Binding-site contacts:
Ligand atom C66 contacts residue GLY49 of chain 1.B at 3.6 Å.
Ligand atom S29 contacts residue ASP30 of chain 1.A at 3.3 Å (salt-bridge).
Ligand atom O5 contacts residue ASP25 of chain 1.B at 3.1 Å (salt-bridge).
Ligand atom C63 contacts residue ARG8 of chain 1.A at 3.6 Å.
Ligand atom C7 contacts residue GLY49 of chain 1.B at 3.3 Å.
Ligand atom O5 contacts residue ASP25 of chain 1.A at 2.8 Å (salt-bridge).
Ligand atom C34 contacts residue GLY49 of chain 1.A at 3.5 Å.
Ligand atom C64 contacts residue ARG8 of chain 1.A at 3.3 Å.
Ligand atom C75 contacts residue ILE50 of chain 1.A at 3.6 Å (hydrophobic).
Ligand atom C24 contacts residue ALA28 of chain 1.A at 3.5 Å (hydrophobic).
Ligand atom C31 contacts residue ASP25 of chain 1.B at 3.5 Å.
Ligand atom O4 contacts residue ASP25 of chain 1.A at 2.8 Å (salt-bridge).
Ligand atom O4 contacts residue GLY27 of chain 1.A at 3.2 Å.
Ligand atom N77 contacts residue ILE47 of chain 1.B at 3.5 Å.
Ligand atom C73 contacts residue VAL32 of chain 1.B at 3.6 Å (hydrophobic).
Ligand atom C67 contacts residue ILE50 of chain 1.B at 3.6 Å (hydrophobic).
Ligand atom C73 contacts residue ASP30 of chain 1.B at 3.5 Å.
Ligand atom O1 contacts residue ILE50 of chain 1.B at 3.4 Å (h-bond).
Ligand atom C4 contacts residue ASP25 of chain 1.B at 3.6 Å.
Ligand atom O76 contacts residue ASP30 of chain 1.B at 3.1 Å (salt-bridge).
Ligand atom C2 contacts residue GLY49 of chain 1.A at 3.4 Å.
Ligand atom C71 contacts residue GLY48 of chain 1.B at 3.0 Å.
Ligand atom N76 contacts residue GLY48 of chain 1.B at 3.0 Å (h-bond).
Ligand atom O26 contacts residue ASP30 of chain 1.A at 3.2 Å (salt-bridge).
Ligand atom O5 contacts residue GLY27 of chain 1.B at 3.2 Å.
Ligand atom O4 contacts residue ALA28 of chain 1.A at 3.5 Å (h-bond).
Ligand atom C5 contacts residue ASP25 of chain 1.B at 3.2 Å.
Ligand atom C66 contacts residue PRO81 of chain 1.A at 3.5 Å (hydrophobic).
Ligand atom N77 contacts residue GLY48 of chain 1.B at 3.1 Å (h-bond).
Ligand atom C4 contacts residue ASP25 of chain 1.A at 3.6 Å.
Ligand atom O1 contacts residue ILE50 of chain 1.A at 3.0 Å (h-bond).
Ligand atom C74 contacts residue ALA28 of chain 1.B at 3.5 Å (hydrophobic).
Ligand atom C21 contacts residue GLY48 of chain 1.A at 3.2 Å.
Ligand atom S79 contacts residue ASP30 of chain 1.B at 3.0 Å (salt-bridge).
Ligand atom N26 contacts residue GLY48 of chain 1.A at 3.1 Å (h-bond).
Ligand atom C37 contacts residue GLY27 of chain 1.A at 3.7 Å.
Ligand atom C73 contacts residue ALA28 of chain 1.B at 3.6 Å (hydrophobic).
Ligand atom O4 contacts residue ASP25 of chain 1.B at 3.0 Å (salt-bridge).
Ligand atom C34 contacts residue PRO81 of chain 1.B at 3.6 Å (hydrophobic).
Ligand atom N27 contacts residue GLY48 of chain 1.A at 3.0 Å (h-bond).

A small-molecule ligand and the protein it binds are described below.
Small molecule (SMILES): O=C(Nc1nccs1)c1cccc(CN2C(=O)N(Cc3cccc(C(=O)Nc4nccs4)c3)[C@H](Cc3ccccc3)[C@H](O)[C@@H](O)[C@H]2Cc2ccccc2)c1

Sequence of chain 1.B:
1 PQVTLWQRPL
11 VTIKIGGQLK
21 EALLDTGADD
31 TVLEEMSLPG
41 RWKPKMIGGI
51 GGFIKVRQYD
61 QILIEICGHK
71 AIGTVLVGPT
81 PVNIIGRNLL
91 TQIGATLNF

Sequence of chain 1.A:
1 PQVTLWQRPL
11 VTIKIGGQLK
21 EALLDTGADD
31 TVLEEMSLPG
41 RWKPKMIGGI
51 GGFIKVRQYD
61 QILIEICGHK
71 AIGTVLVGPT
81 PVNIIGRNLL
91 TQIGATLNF